Binding-site contacts:
Ligand atom O contacts residue GLY99 of chain 1.B at 3.3 Å.
Ligand atom OXT contacts residue SER67 of chain 1.B at 3.0 Å (h-bond).
Ligand atom OE2 contacts residue GLY99 of chain 1.B at 3.5 Å.
Ligand atom OE2 contacts residue THR20 of chain 1.B at 3.1 Å (h-bond).
Ligand atom OE2 contacts residue THR100 of chain 1.B at 3.0 Å (h-bond).
Ligand atom C contacts residue THR100 of chain 1.B at 4.1 Å.
Ligand atom OXT contacts residue GLY99 of chain 1.B at 3.4 Å.
Ligand atom CA contacts residue GLU68 of chain 1.B at 3.3 Å.
Ligand atom CD contacts residue SER125 of chain 1.B at 3.5 Å.
Ligand atom OXT contacts residue GLU68 of chain 1.B at 3.7 Å.
Ligand atom OE2 contacts residue GLY19 of chain 1.B at 4.0 Å.
Ligand atom O contacts residue ASP101 of chain 1.B at 3.0 Å (salt-bridge).
Ligand atom OE1 contacts residue THR20 of chain 1.B at 3.2 Å (h-bond).
Ligand atom CD contacts residue THR20 of chain 1.B at 2.8 Å.
Ligand atom C contacts residue GLU68 of chain 1.B at 3.3 Å.
Ligand atom N contacts residue GLU68 of chain 1.B at 2.8 Å (salt-bridge).
Ligand atom OXT contacts residue ALA66 of chain 1.B at 3.5 Å.
Ligand atom N contacts residue GLU294 of chain 1.A at 3.5 Å (salt-bridge).
Ligand atom N contacts residue ALA66 of chain 1.B at 3.7 Å.
Ligand atom CD contacts residue THR100 of chain 1.B at 2.9 Å.
Ligand atom OE1 contacts residue SER125 of chain 1.B at 2.8 Å (h-bond).
Ligand atom C contacts residue GLY99 of chain 1.B at 3.7 Å.
Ligand atom C contacts residue ASP101 of chain 1.B at 3.8 Å.
Ligand atom OE2 contacts residue SER125 of chain 1.B at 3.5 Å (h-bond).
Ligand atom OXT contacts residue GLY19 of chain 1.B at 3.5 Å.
Ligand atom CG contacts residue ASP101 of chain 1.B at 3.6 Å.
Ligand atom CG contacts residue GLU294 of chain 1.A at 3.7 Å.
Ligand atom CB contacts residue ASP101 of chain 1.B at 4.2 Å.
Ligand atom CA contacts residue GLU294 of chain 1.A at 3.3 Å.
Ligand atom C contacts residue SER67 of chain 1.B at 3.5 Å.
Ligand atom CG contacts residue THR100 of chain 1.B at 3.2 Å.
Ligand atom O contacts residue THR100 of chain 1.B at 3.3 Å (h-bond).
Ligand atom CB contacts residue GLU294 of chain 1.A at 3.4 Å.
Ligand atom O contacts residue SER67 of chain 1.B at 2.5 Å (h-bond).
Ligand atom OE1 contacts residue MET126 of chain 1.B at 3.8 Å.
Ligand atom OE1 contacts residue THR100 of chain 1.B at 3.0 Å (h-bond).
Ligand atom O contacts residue GLU68 of chain 1.B at 3.8 Å.
Ligand atom CB contacts residue THR20 of chain 1.B at 3.0 Å.
Ligand atom CA contacts residue ASP101 of chain 1.B at 3.6 Å.
Ligand atom CG contacts residue THR20 of chain 1.B at 3.2 Å.

This protein binds this small molecule.
Small molecule (SMILES): N[C@H](CCC(=O)O)C(=O)O

Sequence of chain 1.B:
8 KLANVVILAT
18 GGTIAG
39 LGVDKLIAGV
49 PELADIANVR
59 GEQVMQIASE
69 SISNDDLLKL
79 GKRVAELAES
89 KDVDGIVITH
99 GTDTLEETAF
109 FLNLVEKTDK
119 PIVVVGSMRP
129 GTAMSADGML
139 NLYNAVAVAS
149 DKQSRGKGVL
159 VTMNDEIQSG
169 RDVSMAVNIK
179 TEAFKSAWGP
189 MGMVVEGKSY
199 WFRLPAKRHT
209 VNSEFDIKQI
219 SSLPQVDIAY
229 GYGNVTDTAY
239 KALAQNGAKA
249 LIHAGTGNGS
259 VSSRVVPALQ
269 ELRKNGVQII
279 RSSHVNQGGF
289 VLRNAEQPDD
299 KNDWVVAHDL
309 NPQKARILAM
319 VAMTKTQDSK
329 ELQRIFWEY

Sequence of chain 1.A:
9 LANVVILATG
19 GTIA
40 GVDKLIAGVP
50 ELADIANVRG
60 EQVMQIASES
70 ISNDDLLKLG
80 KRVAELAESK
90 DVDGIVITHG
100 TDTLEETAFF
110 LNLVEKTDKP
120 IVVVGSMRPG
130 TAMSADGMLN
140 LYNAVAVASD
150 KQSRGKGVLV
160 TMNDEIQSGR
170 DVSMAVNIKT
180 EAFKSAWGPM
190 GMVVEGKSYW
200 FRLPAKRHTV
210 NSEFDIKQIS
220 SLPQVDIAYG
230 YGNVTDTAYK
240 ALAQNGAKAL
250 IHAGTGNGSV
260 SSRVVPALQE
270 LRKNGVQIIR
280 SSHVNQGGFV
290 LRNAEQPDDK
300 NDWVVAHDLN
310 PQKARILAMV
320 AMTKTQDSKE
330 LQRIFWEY